Sequence of chain 1.A:
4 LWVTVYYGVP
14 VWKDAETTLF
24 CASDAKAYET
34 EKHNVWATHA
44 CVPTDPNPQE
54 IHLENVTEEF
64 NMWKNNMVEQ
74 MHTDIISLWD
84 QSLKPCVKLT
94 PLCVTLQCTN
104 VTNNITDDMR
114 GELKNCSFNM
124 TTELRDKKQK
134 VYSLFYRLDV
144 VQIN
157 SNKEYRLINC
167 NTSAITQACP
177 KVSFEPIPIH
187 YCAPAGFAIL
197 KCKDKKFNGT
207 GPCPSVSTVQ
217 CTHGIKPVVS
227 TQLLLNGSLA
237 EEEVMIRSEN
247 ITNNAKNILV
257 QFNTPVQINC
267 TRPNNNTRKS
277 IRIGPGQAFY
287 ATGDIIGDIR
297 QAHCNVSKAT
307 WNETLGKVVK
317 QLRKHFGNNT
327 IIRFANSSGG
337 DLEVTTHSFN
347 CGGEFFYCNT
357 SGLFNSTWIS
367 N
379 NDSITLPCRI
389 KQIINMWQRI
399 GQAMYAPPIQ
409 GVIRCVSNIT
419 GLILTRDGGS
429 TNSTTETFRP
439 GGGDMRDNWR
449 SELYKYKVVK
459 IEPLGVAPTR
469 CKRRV

This small molecule binds to this protein.
Small molecule (SMILES): CC(=O)N[C@@H]1[C@@H](O)[C@H](O)[C@@H](CO)O[C@H]1O

Binding-site contacts:
Ligand atom C8 contacts residue THR206 of chain 1.A at 4.0 Å.
Ligand atom C8 contacts residue ASN204 of chain 1.A at 4.3 Å.
Ligand atom N2 contacts residue ASN204 of chain 1.A at 2.9 Å (h-bond).
Ligand atom O5 contacts residue THR206 of chain 1.A at 4.1 Å.
Ligand atom C3 contacts residue ASN204 of chain 1.A at 3.8 Å.
Ligand atom C8 contacts residue SER244 of chain 1.A at 3.4 Å.
Ligand atom C2 contacts residue ASN204 of chain 1.A at 2.4 Å.
Ligand atom C2 contacts residue THR206 of chain 1.A at 4.2 Å.
Ligand atom C7 contacts residue THR206 of chain 1.A at 4.1 Å.
Ligand atom C5 contacts residue THR206 of chain 1.A at 4.2 Å.
Ligand atom C1 contacts residue ASN204 of chain 1.A at 1.4 Å.
Ligand atom C3 contacts residue THR206 of chain 1.A at 4.3 Å.
Ligand atom O7 contacts residue HIS321 of chain 1.A at 4.1 Å.
Ligand atom O5 contacts residue ASN204 of chain 1.A at 2.3 Å (h-bond).
Ligand atom C7 contacts residue ASN204 of chain 1.A at 3.1 Å.
Ligand atom O7 contacts residue ASN204 of chain 1.A at 3.0 Å (h-bond).
Ligand atom N2 contacts residue THR206 of chain 1.A at 3.6 Å (h-bond).
Ligand atom C5 contacts residue ASN204 of chain 1.A at 3.6 Å.
Ligand atom C1 contacts residue THR206 of chain 1.A at 3.4 Å.
Ligand atom C4 contacts residue ASN204 of chain 1.A at 4.2 Å.